Sequence of chain 1.A:
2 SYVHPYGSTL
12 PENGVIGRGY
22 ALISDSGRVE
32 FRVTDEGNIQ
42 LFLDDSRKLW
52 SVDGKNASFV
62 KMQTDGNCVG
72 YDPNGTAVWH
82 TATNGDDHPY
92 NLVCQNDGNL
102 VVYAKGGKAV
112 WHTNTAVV

The small molecule below binds the protein below.
Small molecule (SMILES): OC[C@H]1O[C@@H](O)[C@@H](O)[C@@H](O)[C@@H]1O

Binding-site contacts:
Ligand atom O1 contacts residue ASN68 of chain 1.A at 3.9 Å.
Ligand atom C6 contacts residue VAL70 of chain 1.A at 4.3 Å (hydrophobic).
Ligand atom C5 contacts residue ASN68 of chain 1.A at 4.2 Å.
Ligand atom C2 contacts residue ASN85 of chain 1.A at 4.1 Å.
Ligand atom C2 contacts residue GLN64 of chain 1.A at 4.0 Å.
Ligand atom O4 contacts residue ALA78 of chain 1.A at 4.2 Å.
Ligand atom O4 contacts residue TYR72 of chain 1.A at 2.6 Å (h-bond).
Ligand atom O6 contacts residue ALA78 of chain 1.A at 4.2 Å.
Ligand atom C3 contacts residue TYR72 of chain 1.A at 3.8 Å (hydrophobic).
Ligand atom O2 contacts residue GLN64 of chain 1.A at 3.2 Å (h-bond).
Ligand atom C2 contacts residue ASN68 of chain 1.A at 4.1 Å.
Ligand atom O3 contacts residue GLN64 of chain 1.A at 2.9 Å (h-bond).
Ligand atom C6 contacts residue ALA78 of chain 1.A at 3.5 Å (hydrophobic).
Ligand atom O5 contacts residue ASN68 of chain 1.A at 3.4 Å (h-bond).
Ligand atom C1 contacts residue ASN68 of chain 1.A at 4.0 Å.
Ligand atom O4 contacts residue VAL70 of chain 1.A at 4.3 Å.
Ligand atom C4 contacts residue VAL70 of chain 1.A at 4.3 Å (hydrophobic).
Ligand atom C6 contacts residue HIS81 of chain 1.A at 4.4 Å.
Ligand atom C3 contacts residue GLN64 of chain 1.A at 3.9 Å.
Ligand atom O3 contacts residue TYR72 of chain 1.A at 3.2 Å (h-bond).
Ligand atom C1 contacts residue ASN85 of chain 1.A at 4.2 Å.
Ligand atom O2 contacts residue ASN85 of chain 1.A at 3.4 Å (h-bond).
Ligand atom C3 contacts residue ASP66 of chain 1.A at 4.2 Å.
Ligand atom O1 contacts residue ASN85 of chain 1.A at 3.0 Å (h-bond).
Ligand atom C4 contacts residue ASN68 of chain 1.A at 4.4 Å.
Ligand atom O3 contacts residue ASP66 of chain 1.A at 3.9 Å.
Ligand atom C4 contacts residue TYR72 of chain 1.A at 3.3 Å (hydrophobic).
Ligand atom C2 contacts residue ASP66 of chain 1.A at 3.2 Å.
Ligand atom O2 contacts residue ASN68 of chain 1.A at 3.1 Å (h-bond).
Ligand atom O2 contacts residue ASP66 of chain 1.A at 2.6 Å (salt-bridge).
Ligand atom O6 contacts residue HIS81 of chain 1.A at 3.2 Å.
Ligand atom O6 contacts residue ASN68 of chain 1.A at 4.2 Å.
Ligand atom O1 contacts residue ASP66 of chain 1.A at 4.2 Å.
Ligand atom C1 contacts residue ASP66 of chain 1.A at 4.4 Å.
Ligand atom C6 contacts residue ASN68 of chain 1.A at 4.5 Å.
Ligand atom C4 contacts residue GLN64 of chain 1.A at 4.3 Å.
Ligand atom O2 contacts residue VAL70 of chain 1.A at 4.4 Å.